Sequence of chain 1.B:
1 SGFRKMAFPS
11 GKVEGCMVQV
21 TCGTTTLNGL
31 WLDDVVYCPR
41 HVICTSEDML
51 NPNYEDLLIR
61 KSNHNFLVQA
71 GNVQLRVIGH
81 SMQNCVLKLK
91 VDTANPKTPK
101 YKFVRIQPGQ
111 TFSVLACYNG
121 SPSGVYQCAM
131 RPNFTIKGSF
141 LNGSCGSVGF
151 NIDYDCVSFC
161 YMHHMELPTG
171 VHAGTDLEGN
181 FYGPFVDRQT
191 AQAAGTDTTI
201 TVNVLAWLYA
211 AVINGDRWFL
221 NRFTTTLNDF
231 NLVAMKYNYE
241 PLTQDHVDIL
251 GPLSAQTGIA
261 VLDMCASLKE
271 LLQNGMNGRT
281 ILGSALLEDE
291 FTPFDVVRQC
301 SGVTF

The small molecule below binds the protein below.
Small molecule (SMILES): CC(C)[C@H](NC(=O)OC(C)(C)C)C(=O)N1C[C@@H]2CCC[C@@H]2[C@H]1C(=O)N[C@H](CO)C[C@@H]1CCNC1=O

Binding-site contacts:
Ligand atom C9 contacts residue GLN189 of chain 1.B at 3.7 Å.
Ligand atom O1 contacts residue HIS163 of chain 1.B at 2.7 Å (h-bond).
Ligand atom C2 contacts residue ASN142 of chain 1.B at 3.6 Å.
Ligand atom O4 contacts residue GLN189 of chain 1.B at 3.2 Å (h-bond).
Ligand atom O3 contacts residue GLU166 of chain 1.B at 2.8 Å (salt-bridge).
Ligand atom C21 contacts residue GLN189 of chain 1.B at 3.4 Å.
Ligand atom C5 contacts residue CYS145 of chain 1.B at 3.1 Å (hydrophobic).
Ligand atom N1 contacts residue PHE140 of chain 1.B at 3.2 Å (h-bond).
Ligand atom C3 contacts residue LEU141 of chain 1.B at 3.7 Å (hydrophobic).
Ligand atom C12 contacts residue MET165 of chain 1.B at 3.8 Å (hydrophobic).
Ligand atom N2 contacts residue HIS164 of chain 1.B at 3.0 Å (h-bond).
Ligand atom C6 contacts residue CYS145 of chain 1.B at 2.7 Å (hydrophobic).
Ligand atom C13 contacts residue HIS164 of chain 1.B at 3.8 Å.
Ligand atom O1 contacts residue PHE140 of chain 1.B at 3.6 Å.
Ligand atom C17 contacts residue GLU166 of chain 1.B at 3.7 Å.
Ligand atom O1 contacts residue HIS172 of chain 1.B at 3.6 Å.
Ligand atom C5 contacts residue SER144 of chain 1.B at 3.7 Å.
Ligand atom C20 contacts residue GLN192 of chain 1.B at 3.5 Å.
Ligand atom N4 contacts residue GLU166 of chain 1.B at 2.8 Å (salt-bridge).
Ligand atom C13 contacts residue HIS41 of chain 1.B at 3.6 Å.
Ligand atom C3 contacts residue ASN142 of chain 1.B at 3.4 Å.
Ligand atom C8 contacts residue HIS164 of chain 1.B at 3.6 Å.
Ligand atom C19 contacts residue THR190 of chain 1.B at 3.3 Å.
Ligand atom N2 contacts residue CYS145 of chain 1.B at 3.0 Å (h-bond).
Ligand atom C18 contacts residue THR190 of chain 1.B at 3.8 Å.
Ligand atom O6 contacts residue CYS145 of chain 1.B at 2.8 Å (h-bond).
Ligand atom C1 contacts residue GLU166 of chain 1.B at 3.6 Å.
Ligand atom C16 contacts residue GLU166 of chain 1.B at 3.8 Å.
Ligand atom N1 contacts residue GLU166 of chain 1.B at 3.2 Å (salt-bridge).
Ligand atom O6 contacts residue GLY143 of chain 1.B at 3.4 Å (h-bond).
Ligand atom O5 contacts residue GLU166 of chain 1.B at 3.4 Å (salt-bridge).
Ligand atom O3 contacts residue MET165 of chain 1.B at 3.4 Å.
Ligand atom C1 contacts residue HIS163 of chain 1.B at 3.8 Å.
Ligand atom C25 contacts residue CYS145 of chain 1.B at 1.8 Å (hydrophobic).
Ligand atom C7 contacts residue HIS164 of chain 1.B at 3.8 Å.
Ligand atom O6 contacts residue SER144 of chain 1.B at 3.5 Å (h-bond).
Ligand atom C19 contacts residue ARG188 of chain 1.B at 3.6 Å.
Ligand atom C2 contacts residue LEU141 of chain 1.B at 3.8 Å (hydrophobic).
Ligand atom C20 contacts residue THR190 of chain 1.B at 3.7 Å.
Ligand atom O1 contacts residue GLU166 of chain 1.B at 3.5 Å.

Sequence of chain 1.A:
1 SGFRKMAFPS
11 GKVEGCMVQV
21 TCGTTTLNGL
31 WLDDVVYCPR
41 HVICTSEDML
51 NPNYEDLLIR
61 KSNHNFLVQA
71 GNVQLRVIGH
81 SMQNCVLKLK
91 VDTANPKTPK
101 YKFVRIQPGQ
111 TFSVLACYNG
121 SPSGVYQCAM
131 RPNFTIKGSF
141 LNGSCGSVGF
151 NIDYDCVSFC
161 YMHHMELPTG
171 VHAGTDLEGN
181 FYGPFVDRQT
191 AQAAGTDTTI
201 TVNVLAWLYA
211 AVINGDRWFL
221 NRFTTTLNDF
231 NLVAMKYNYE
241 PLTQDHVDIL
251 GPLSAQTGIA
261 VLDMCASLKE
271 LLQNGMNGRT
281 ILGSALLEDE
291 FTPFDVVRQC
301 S